The protein below binds the small molecule below.
Small molecule (SMILES): CCn1c(NC(C)=O)nc2ccccc21

Binding-site contacts:
Ligand atom C07 contacts residue ALA156 of chain 1.A at 3.8 Å (hydrophobic).
Ligand atom C06 contacts residue TRP51 of chain 1.A at 3.5 Å (hydrophobic).
Ligand atom C08 contacts residue PHE191 of chain 1.A at 4.4 Å (hydrophobic).
Ligand atom C04 contacts residue TYR52 of chain 1.A at 4.3 Å (hydrophobic).
Ligand atom C07 contacts residue SER155 of chain 1.A at 3.8 Å.
Ligand atom C06 contacts residue SER155 of chain 1.A at 4.0 Å.
Ligand atom C13 contacts residue PHE242 of chain 1.A at 3.7 Å (hydrophobic).
Ligand atom C02 contacts residue PRO210 of chain 1.A at 4.3 Å (hydrophobic).
Ligand atom N10 contacts residue PHE191 of chain 1.A at 3.8 Å.
Ligand atom C08 contacts residue ALA156 of chain 1.A at 3.7 Å (hydrophobic).
Ligand atom C05 contacts residue PHE191 of chain 1.A at 4.2 Å (hydrophobic).
Ligand atom C13 contacts residue PHE243 of chain 1.A at 4.5 Å (hydrophobic).
Ligand atom C06 contacts residue ALA265 of chain 1.A at 4.5 Å (hydrophobic).
Ligand atom C11 contacts residue PHE191 of chain 1.A at 3.7 Å (hydrophobic).
Ligand atom C08 contacts residue TYR52 of chain 1.A at 4.3 Å (hydrophobic).
Ligand atom N12 contacts residue PHE191 of chain 1.A at 3.9 Å.
Ligand atom N12 contacts residue PRO210 of chain 1.A at 4.5 Å.
Ligand atom C01 contacts residue PHE191 of chain 1.A at 3.4 Å (hydrophobic).
Ligand atom C13 contacts residue PHE191 of chain 1.A at 3.9 Å (hydrophobic).
Ligand atom N03 contacts residue PHE191 of chain 1.A at 3.9 Å.
Ligand atom C04 contacts residue TRP51 of chain 1.A at 4.1 Å (hydrophobic).
Ligand atom C05 contacts residue ALA265 of chain 1.A at 4.2 Å (hydrophobic).
Ligand atom C01 contacts residue VAL269 of chain 1.A at 3.8 Å (hydrophobic).
Ligand atom N10 contacts residue TYR52 of chain 1.A at 4.1 Å.
Ligand atom N10 contacts residue THR159 of chain 1.A at 4.5 Å.
Ligand atom C04 contacts residue PHE191 of chain 1.A at 3.9 Å (hydrophobic).
Ligand atom C01 contacts residue ALA265 of chain 1.A at 3.8 Å (hydrophobic).
Ligand atom C09 contacts residue TYR52 of chain 1.A at 4.0 Å (hydrophobic).
Ligand atom O14 contacts residue PHE191 of chain 1.A at 3.7 Å.
Ligand atom C09 contacts residue PHE191 of chain 1.A at 3.8 Å (hydrophobic).
Ligand atom O14 contacts residue PHE242 of chain 1.A at 3.4 Å (h-bond).
Ligand atom C05 contacts residue TRP51 of chain 1.A at 3.3 Å (hydrophobic).
Ligand atom C15 contacts residue PHE243 of chain 1.A at 3.3 Å (hydrophobic).
Ligand atom O14 contacts residue THR159 of chain 1.A at 3.7 Å.
Ligand atom C01 contacts residue GLN266 of chain 1.A at 4.2 Å.
Ligand atom C02 contacts residue PHE191 of chain 1.A at 4.3 Å (hydrophobic).
Ligand atom C02 contacts residue VAL269 of chain 1.A at 3.9 Å (hydrophobic).
Ligand atom C11 contacts residue TYR52 of chain 1.A at 4.4 Å (hydrophobic).
Ligand atom C15 contacts residue PHE242 of chain 1.A at 3.0 Å (hydrophobic).
Ligand atom C07 contacts residue TRP51 of chain 1.A at 3.9 Å (hydrophobic).

Sequence of chain 1.A:
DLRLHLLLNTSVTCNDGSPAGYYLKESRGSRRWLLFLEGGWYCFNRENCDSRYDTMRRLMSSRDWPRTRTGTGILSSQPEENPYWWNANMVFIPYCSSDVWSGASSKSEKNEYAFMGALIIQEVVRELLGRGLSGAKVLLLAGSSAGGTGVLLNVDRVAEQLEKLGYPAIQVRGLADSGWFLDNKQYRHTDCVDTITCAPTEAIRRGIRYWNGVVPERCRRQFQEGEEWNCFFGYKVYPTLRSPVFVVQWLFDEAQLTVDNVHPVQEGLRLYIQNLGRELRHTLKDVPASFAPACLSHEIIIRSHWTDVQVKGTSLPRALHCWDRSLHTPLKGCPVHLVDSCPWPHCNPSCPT